Sequence of chain 1.B:
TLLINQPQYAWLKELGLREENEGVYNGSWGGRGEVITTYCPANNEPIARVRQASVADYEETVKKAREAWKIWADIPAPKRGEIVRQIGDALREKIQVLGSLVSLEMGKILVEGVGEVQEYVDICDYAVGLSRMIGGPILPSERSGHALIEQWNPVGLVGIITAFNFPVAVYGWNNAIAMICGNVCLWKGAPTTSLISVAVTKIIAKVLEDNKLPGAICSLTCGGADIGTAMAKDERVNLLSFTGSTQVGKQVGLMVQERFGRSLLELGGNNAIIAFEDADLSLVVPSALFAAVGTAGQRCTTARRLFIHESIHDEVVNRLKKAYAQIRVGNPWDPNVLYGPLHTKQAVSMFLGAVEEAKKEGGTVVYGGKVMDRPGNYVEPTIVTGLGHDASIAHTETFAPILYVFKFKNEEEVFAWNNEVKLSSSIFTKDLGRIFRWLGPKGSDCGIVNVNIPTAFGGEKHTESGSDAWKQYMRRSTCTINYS

Binding-site contacts:
Ligand atom C12 contacts residue PHE170 of chain 1.B at 4.3 Å (hydrophobic).
Ligand atom C12 contacts residue PHE470 of chain 1.B at 4.4 Å (hydrophobic).
Ligand atom C09 contacts residue HIS475 of chain 1.B at 3.9 Å.
Ligand atom N02 contacts residue VAL174 of chain 1.B at 4.2 Å.
Ligand atom O01 contacts residue CYS304 of chain 1.B at 2.5 Å (h-bond).
Ligand atom N02 contacts residue PHE470 of chain 1.B at 4.4 Å.
Ligand atom C07 contacts residue TRP177 of chain 1.B at 4.0 Å (hydrophobic).
Ligand atom C03 contacts residue ALA173 of chain 1.B at 3.7 Å (hydrophobic).
Ligand atom O01 contacts residue ARG303 of chain 1.B at 3.9 Å.
Ligand atom C08 contacts residue PHE170 of chain 1.B at 4.0 Å (hydrophobic).
Ligand atom C05 contacts residue PHE470 of chain 1.B at 4.1 Å (hydrophobic).
Ligand atom C07 contacts residue VAL174 of chain 1.B at 4.4 Å (hydrophobic).
Ligand atom C04 contacts residue HIS475 of chain 1.B at 4.0 Å.
Ligand atom C08 contacts residue PHE470 of chain 1.B at 3.8 Å (hydrophobic).
Ligand atom C09 contacts residue VAL174 of chain 1.B at 4.4 Å (hydrophobic).
Ligand atom C13 contacts residue CYS304 of chain 1.B at 1.7 Å (hydrophobic).
Ligand atom O01 contacts residue PHE170 of chain 1.B at 3.2 Å.
Ligand atom C12 contacts residue CYS304 of chain 1.B at 2.8 Å (hydrophobic).
Ligand atom C13 contacts residue THR305 of chain 1.B at 4.4 Å.
Ligand atom C11 contacts residue CYS304 of chain 1.B at 3.1 Å (hydrophobic).
Ligand atom C03 contacts residue VAL174 of chain 1.B at 4.1 Å (hydrophobic).
Ligand atom C10 contacts residue VAL174 of chain 1.B at 4.2 Å (hydrophobic).
Ligand atom O01 contacts residue ASN169 of chain 1.B at 3.8 Å.
Ligand atom O01 contacts residue THR305 of chain 1.B at 4.4 Å.
Ligand atom C10 contacts residue CYS304 of chain 1.B at 4.0 Å (hydrophobic).
Ligand atom C06 contacts residue PHE470 of chain 1.B at 3.6 Å (hydrophobic).
Ligand atom C11 contacts residue HIS475 of chain 1.B at 3.9 Å.
Ligand atom C13 contacts residue PHE170 of chain 1.B at 4.2 Å (hydrophobic).
Ligand atom C10 contacts residue PHE170 of chain 1.B at 3.5 Å (hydrophobic).
Ligand atom C05 contacts residue VAL174 of chain 1.B at 3.9 Å (hydrophobic).
Ligand atom C08 contacts residue VAL174 of chain 1.B at 3.8 Å (hydrophobic).
Ligand atom C10 contacts residue PHE470 of chain 1.B at 3.8 Å (hydrophobic).
Ligand atom C06 contacts residue ALA173 of chain 1.B at 4.0 Å (hydrophobic).

The small molecule below binds the protein below.
Small molecule (SMILES): CCN(CC)c1ccc(C=O)cc1